This protein binds this small molecule.
Small molecule (SMILES): Nc1ncnc2c1ncn2[C@@H]1O[C@H](COP(=O)(O)OP(=O)(O)OP(O)(O)=S)[C@@H](O)[C@H]1O

Binding-site contacts:
Ligand atom PB contacts residue ASP91 of chain 3.D at 3.7 Å.
Ligand atom O2' contacts residue GLU468 of chain 3.D at 2.4 Å (salt-bridge).
Ligand atom O3G contacts residue ASP91 of chain 3.D at 2.5 Å (salt-bridge).
Ligand atom PB contacts residue GLY92 of chain 3.D at 3.7 Å.
Ligand atom O1A contacts residue GLY40 of chain 3.D at 3.2 Å (h-bond).
Ligand atom C4 contacts residue VAL466 of chain 3.D at 3.3 Å (hydrophobic).
Ligand atom C2 contacts residue GLY382 of chain 3.D at 3.5 Å.
Ligand atom O2B contacts residue GLY92 of chain 3.D at 3.3 Å.
Ligand atom C6 contacts residue VAL466 of chain 3.D at 3.4 Å (hydrophobic).
Ligand atom C3' contacts residue GLU468 of chain 3.D at 2.7 Å.
Ligand atom O2' contacts residue GLY381 of chain 3.D at 2.8 Å.
Ligand atom N3 contacts residue GLY382 of chain 3.D at 2.8 Å.
Ligand atom S1G contacts residue ASP60 of chain 3.D at 3.3 Å (salt-bridge).
Ligand atom C1' contacts residue GLY382 of chain 3.D at 3.4 Å.
Ligand atom O1B contacts residue GLY92 of chain 3.D at 3.5 Å (h-bond).
Ligand atom O2G contacts residue ASP60 of chain 3.D at 3.5 Å (salt-bridge).
Ligand atom O1B contacts residue ASP91 of chain 3.D at 2.6 Å (salt-bridge).
Ligand atom N1 contacts residue VAL466 of chain 3.D at 3.7 Å.
Ligand atom PG contacts residue ASP91 of chain 3.D at 3.3 Å.
Ligand atom C5 contacts residue VAL466 of chain 3.D at 3.2 Å (hydrophobic).
Ligand atom O2' contacts residue GLY382 of chain 3.D at 2.7 Å (h-bond).
Ligand atom O2G contacts residue GLY92 of chain 3.D at 3.2 Å (h-bond).
Ligand atom O3B contacts residue GLY92 of chain 3.D at 3.3 Å (h-bond).
Ligand atom O2G contacts residue THR93 of chain 3.D at 3.1 Å (h-bond).
Ligand atom O3' contacts residue LYS473 of chain 3.D at 3.7 Å.
Ligand atom N7 contacts residue VAL466 of chain 3.D at 3.7 Å.
Ligand atom O3B contacts residue THR93 of chain 3.D at 3.5 Å (h-bond).
Ligand atom O1A contacts residue THR38 of chain 3.D at 3.7 Å.
Ligand atom C2' contacts residue GLU468 of chain 3.D at 2.5 Å.
Ligand atom O2B contacts residue THR95 of chain 3.D at 3.0 Å.
Ligand atom N3 contacts residue VAL466 of chain 3.D at 3.7 Å.
Ligand atom C2' contacts residue GLY382 of chain 3.D at 3.6 Å.
Ligand atom N6 contacts residue VAL466 of chain 3.D at 3.3 Å.
Ligand atom N1 contacts residue ASN452 of chain 3.D at 3.6 Å.
Ligand atom O3B contacts residue THR94 of chain 3.D at 3.6 Å.
Ligand atom O2G contacts residue ASP91 of chain 3.D at 3.2 Å (salt-bridge).
Ligand atom C2 contacts residue LEU451 of chain 3.D at 3.4 Å (hydrophobic).
Ligand atom S1G contacts residue THR94 of chain 3.D at 3.4 Å (h-bond).
Ligand atom O3' contacts residue GLU468 of chain 3.D at 3.4 Å (salt-bridge).
Ligand atom O3B contacts residue ASP91 of chain 3.D at 3.6 Å.

Sequence of chain 3.D:
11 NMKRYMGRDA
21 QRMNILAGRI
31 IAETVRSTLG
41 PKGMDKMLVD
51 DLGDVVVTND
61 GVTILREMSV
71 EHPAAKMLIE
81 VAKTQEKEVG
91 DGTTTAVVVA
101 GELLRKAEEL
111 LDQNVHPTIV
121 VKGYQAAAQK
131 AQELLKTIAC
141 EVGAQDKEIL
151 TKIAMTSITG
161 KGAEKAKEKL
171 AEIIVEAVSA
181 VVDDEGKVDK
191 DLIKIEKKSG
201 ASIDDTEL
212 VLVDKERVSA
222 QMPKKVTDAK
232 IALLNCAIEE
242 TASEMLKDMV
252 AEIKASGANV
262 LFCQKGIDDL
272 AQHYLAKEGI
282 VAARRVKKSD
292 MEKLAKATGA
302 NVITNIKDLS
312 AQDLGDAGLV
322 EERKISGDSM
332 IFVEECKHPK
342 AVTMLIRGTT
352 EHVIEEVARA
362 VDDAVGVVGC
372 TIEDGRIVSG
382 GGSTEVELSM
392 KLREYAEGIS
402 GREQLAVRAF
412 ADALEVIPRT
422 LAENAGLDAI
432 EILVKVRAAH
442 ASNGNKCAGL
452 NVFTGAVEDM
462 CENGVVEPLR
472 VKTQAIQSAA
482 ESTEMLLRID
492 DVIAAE